Sequence of chain 2.C:
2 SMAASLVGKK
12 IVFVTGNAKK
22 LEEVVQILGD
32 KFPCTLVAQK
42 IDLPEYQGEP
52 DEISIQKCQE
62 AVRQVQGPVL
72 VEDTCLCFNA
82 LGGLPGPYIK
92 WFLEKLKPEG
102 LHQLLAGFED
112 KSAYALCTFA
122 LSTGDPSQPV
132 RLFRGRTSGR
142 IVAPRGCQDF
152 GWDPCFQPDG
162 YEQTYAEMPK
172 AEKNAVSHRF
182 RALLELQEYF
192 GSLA

This protein binds this small molecule.
Small molecule (SMILES): O=P(O)(O)O[P](=O)(O)O[P](=O)(O)OC[C@H]1O[C@@H](n2cnc3c(O)ncnc32)[C@H](O)[C@@H]1O

Binding-site contacts:
Ligand atom O3G contacts residue LYS58 of chain 2.C at 2.8 Å (salt-bridge).
Ligand atom O3A contacts residue LYS21 of chain 2.C at 3.2 Å (salt-bridge).
Ligand atom C5 contacts residue PHE151 of chain 2.C at 3.4 Å (hydrophobic).
Ligand atom C2 contacts residue TRP153 of chain 2.C at 3.4 Å (hydrophobic).
Ligand atom O2' contacts residue PHE151 of chain 2.C at 3.5 Å.
Ligand atom O1A contacts residue LYS21 of chain 2.C at 3.2 Å (salt-bridge).
Ligand atom O2A contacts residue ASP74 of chain 2.C at 3.0 Å (salt-bridge).
Ligand atom O6 contacts residue HIS179 of chain 2.C at 2.9 Å (h-bond).
Ligand atom C2 contacts residue ASP154 of chain 2.C at 3.0 Å.
Ligand atom O1B contacts residue MG1 of chain 2.N at 2.1 Å.
Ligand atom O6 contacts residue ARG180 of chain 2.C at 2.7 Å (salt-bridge).
Ligand atom O1A contacts residue THR75 of chain 2.C at 2.8 Å (h-bond).
Ligand atom C2 contacts residue PHE151 of chain 2.C at 3.4 Å (hydrophobic).
Ligand atom C4 contacts residue PHE151 of chain 2.C at 3.4 Å (hydrophobic).
Ligand atom O3G contacts residue MG1 of chain 2.N at 2.5 Å.
Ligand atom C4 contacts residue TRP153 of chain 2.C at 3.4 Å (hydrophobic).
Ligand atom N7 contacts residue ARG180 of chain 2.C at 3.3 Å (salt-bridge).
Ligand atom O6 contacts residue LYS174 of chain 2.C at 3.3 Å (salt-bridge).
Ligand atom O2G contacts residue LYS21 of chain 2.C at 3.0 Å (salt-bridge).
Ligand atom O1A contacts residue ASP74 of chain 2.C at 3.3 Å (salt-bridge).
Ligand atom N7 contacts residue PHE151 of chain 2.C at 3.5 Å.
Ligand atom O2A contacts residue GLU46 of chain 2.C at 3.1 Å (salt-bridge).
Ligand atom O2B contacts residue ASN18 of chain 2.C at 3.1 Å (h-bond).
Ligand atom N1 contacts residue ASP154 of chain 2.C at 2.6 Å (salt-bridge).
Ligand atom O2A contacts residue MG1 of chain 2.N at 3.3 Å.
Ligand atom C6 contacts residue ARG180 of chain 2.C at 3.4 Å.
Ligand atom O2' contacts residue ASN18 of chain 2.C at 3.3 Å (h-bond).
Ligand atom PB contacts residue MG1 of chain 2.N at 3.5 Å.
Ligand atom O2G contacts residue THR16 of chain 2.C at 2.8 Å (h-bond).
Ligand atom C2' contacts residue ASN18 of chain 2.C at 3.5 Å.
Ligand atom N3 contacts residue TRP153 of chain 2.C at 3.3 Å (h-bond).
Ligand atom O1B contacts residue LYS91 of chain 2.C at 3.1 Å (salt-bridge).
Ligand atom O1G contacts residue THR16 of chain 2.C at 3.5 Å.
Ligand atom O4' contacts residue TRP153 of chain 2.C at 3.4 Å (h-bond).
Ligand atom N1 contacts residue LYS174 of chain 2.C at 3.4 Å (salt-bridge).
Ligand atom O3G contacts residue GLU46 of chain 2.C at 3.3 Å (salt-bridge).
Ligand atom O1G contacts residue GLY17 of chain 2.C at 2.6 Å (h-bond).
Ligand atom O2B contacts residue LYS91 of chain 2.C at 3.4 Å.
Ligand atom PG contacts residue MG1 of chain 2.N at 3.5 Å.
Ligand atom N9 contacts residue TRP153 of chain 2.C at 3.6 Å (h-bond).